This protein binds this small molecule.
Small molecule (SMILES): O=C(O)[C@H]1C[C@H](O)CN1

Binding-site contacts:
Ligand atom O contacts residue GLY512 of chain 1.B at 3.3 Å (h-bond).
Ligand atom C contacts residue PHE520 of chain 1.B at 4.3 Å (hydrophobic).
Ligand atom CB contacts residue GLU165 of chain 1.B at 3.8 Å.
Ligand atom CA contacts residue SER513 of chain 1.B at 3.3 Å.
Ligand atom CB contacts residue SER513 of chain 1.B at 3.3 Å.
Ligand atom O09 contacts residue PHE169 of chain 1.B at 4.3 Å.
Ligand atom OXT contacts residue SER349 of chain 1.B at 2.9 Å (h-bond).
Ligand atom OXT contacts residue THR511 of chain 1.B at 4.3 Å.
Ligand atom CG contacts residue PHE520 of chain 1.B at 4.0 Å (hydrophobic).
Ligand atom O contacts residue SER513 of chain 1.B at 2.8 Å (h-bond).
Ligand atom CD contacts residue ILE215 of chain 1.B at 4.0 Å (hydrophobic).
Ligand atom OXT contacts residue GLY512 of chain 1.B at 3.4 Å (h-bond).
Ligand atom CD contacts residue PHE212 of chain 1.B at 3.4 Å (hydrophobic).
Ligand atom OXT contacts residue LYS347 of chain 1.B at 4.3 Å.
Ligand atom C contacts residue SER349 of chain 1.B at 3.6 Å.
Ligand atom O contacts residue SER349 of chain 1.B at 3.8 Å.
Ligand atom CG contacts residue ILE215 of chain 1.B at 4.0 Å (hydrophobic).
Ligand atom O contacts residue THR511 of chain 1.B at 4.1 Å.
Ligand atom O09 contacts residue ILE215 of chain 1.B at 3.8 Å.
Ligand atom O09 contacts residue GLU165 of chain 1.B at 2.6 Å (salt-bridge).
Ligand atom CB contacts residue PHE520 of chain 1.B at 3.5 Å (hydrophobic).
Ligand atom O contacts residue PHE520 of chain 1.B at 3.6 Å.
Ligand atom OXT contacts residue SER513 of chain 1.B at 4.3 Å.
Ligand atom CD contacts residue GLU165 of chain 1.B at 3.6 Å.
Ligand atom C contacts residue GLY512 of chain 1.B at 3.5 Å.
Ligand atom N contacts residue GLU165 of chain 1.B at 3.2 Å (salt-bridge).
Ligand atom C contacts residue SER513 of chain 1.B at 3.5 Å.
Ligand atom N contacts residue PHE212 of chain 1.B at 3.4 Å.
Ligand atom CG contacts residue GLU165 of chain 1.B at 3.6 Å.
Ligand atom OXT contacts residue PHE212 of chain 1.B at 4.1 Å.
Ligand atom CA contacts residue GLU165 of chain 1.B at 3.7 Å.

Sequence of chain 1.B:
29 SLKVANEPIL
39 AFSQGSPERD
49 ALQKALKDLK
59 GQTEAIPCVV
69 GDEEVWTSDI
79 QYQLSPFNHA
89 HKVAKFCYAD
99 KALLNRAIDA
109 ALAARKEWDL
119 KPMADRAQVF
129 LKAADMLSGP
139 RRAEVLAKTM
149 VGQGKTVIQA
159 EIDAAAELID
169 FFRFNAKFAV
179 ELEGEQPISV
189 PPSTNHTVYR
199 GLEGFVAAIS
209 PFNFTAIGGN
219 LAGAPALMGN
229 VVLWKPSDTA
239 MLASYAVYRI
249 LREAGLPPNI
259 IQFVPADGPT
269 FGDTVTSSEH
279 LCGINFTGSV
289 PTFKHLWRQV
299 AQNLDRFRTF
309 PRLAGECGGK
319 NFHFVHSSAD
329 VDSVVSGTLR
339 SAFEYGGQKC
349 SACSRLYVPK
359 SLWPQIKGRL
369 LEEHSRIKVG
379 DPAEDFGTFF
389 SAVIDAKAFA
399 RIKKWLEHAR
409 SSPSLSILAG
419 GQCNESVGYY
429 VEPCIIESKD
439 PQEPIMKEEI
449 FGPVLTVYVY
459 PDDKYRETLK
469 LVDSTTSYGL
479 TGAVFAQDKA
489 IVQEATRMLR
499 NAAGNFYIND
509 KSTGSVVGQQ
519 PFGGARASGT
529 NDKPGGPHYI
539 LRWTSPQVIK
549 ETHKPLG